Sequence of chain 1.A:
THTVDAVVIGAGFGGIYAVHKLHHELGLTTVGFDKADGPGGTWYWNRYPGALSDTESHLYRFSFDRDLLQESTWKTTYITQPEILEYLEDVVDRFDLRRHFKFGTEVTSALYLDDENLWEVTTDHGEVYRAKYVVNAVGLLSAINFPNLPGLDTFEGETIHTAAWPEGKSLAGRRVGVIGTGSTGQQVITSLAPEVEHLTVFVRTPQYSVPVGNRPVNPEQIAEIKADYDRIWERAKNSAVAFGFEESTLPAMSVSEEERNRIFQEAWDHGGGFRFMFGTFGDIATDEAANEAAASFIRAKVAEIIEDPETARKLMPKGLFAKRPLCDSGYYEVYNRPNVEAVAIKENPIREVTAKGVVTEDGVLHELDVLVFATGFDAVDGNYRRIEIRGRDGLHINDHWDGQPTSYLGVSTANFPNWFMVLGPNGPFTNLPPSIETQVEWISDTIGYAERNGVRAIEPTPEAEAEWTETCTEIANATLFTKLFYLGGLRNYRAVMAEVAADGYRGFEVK

Binding-site contacts:
Ligand atom C1 contacts residue FAD1 of chain 1.B at 3.8 Å.
Ligand atom O7 contacts residue THR443 of chain 1.A at 3.5 Å (h-bond).
Ligand atom C4 contacts residue NAP1 of chain 1.C at 3.7 Å.
Ligand atom C5 contacts residue THR443 of chain 1.A at 3.8 Å.
Ligand atom C6 contacts residue LEU445 of chain 1.A at 3.5 Å (hydrophobic).
Ligand atom C1 contacts residue NAP1 of chain 1.C at 4.4 Å.
Ligand atom C4 contacts residue PHE442 of chain 1.A at 4.2 Å (hydrophobic).
Ligand atom C6 contacts residue FAD1 of chain 1.B at 3.4 Å.
Ligand atom O contacts residue ARG337 of chain 1.A at 3.8 Å.
Ligand atom O contacts residue FAD1 of chain 1.B at 4.2 Å.
Ligand atom O contacts residue PHE287 of chain 1.A at 3.5 Å.
Ligand atom C3 contacts residue NAP1 of chain 1.C at 3.3 Å.
Ligand atom C1 contacts residue ARG337 of chain 1.A at 4.2 Å.
Ligand atom O7 contacts residue PHE287 of chain 1.A at 4.1 Å.
Ligand atom C1 contacts residue PHE287 of chain 1.A at 4.4 Å (hydrophobic).
Ligand atom O contacts residue NAP1 of chain 1.C at 3.9 Å.
Ligand atom C3 contacts residue FAD1 of chain 1.B at 3.8 Å.
Ligand atom C5 contacts residue LEU445 of chain 1.A at 3.9 Å (hydrophobic).
Ligand atom O7 contacts residue PHE256 of chain 1.A at 3.9 Å.
Ligand atom C4 contacts residue LEU445 of chain 1.A at 4.5 Å (hydrophobic).
Ligand atom C2 contacts residue FAD1 of chain 1.B at 3.6 Å.
Ligand atom O contacts residue PHE256 of chain 1.A at 4.1 Å.
Ligand atom C5 contacts residue PHE442 of chain 1.A at 4.0 Å (hydrophobic).
Ligand atom C2 contacts residue NAP1 of chain 1.C at 3.2 Å.
Ligand atom O7 contacts residue FAD1 of chain 1.B at 3.6 Å (h-bond).
Ligand atom C2 contacts residue ARG337 of chain 1.A at 3.7 Å.
Ligand atom C6 contacts residue THR443 of chain 1.A at 3.0 Å.
Ligand atom O contacts residue ASP67 of chain 1.A at 4.0 Å.
Ligand atom C3 contacts residue LEU445 of chain 1.A at 4.3 Å (hydrophobic).

This small molecule binds to this protein.
Small molecule (SMILES): O=C1CCCCCO1